Sequence of chain 1.A:
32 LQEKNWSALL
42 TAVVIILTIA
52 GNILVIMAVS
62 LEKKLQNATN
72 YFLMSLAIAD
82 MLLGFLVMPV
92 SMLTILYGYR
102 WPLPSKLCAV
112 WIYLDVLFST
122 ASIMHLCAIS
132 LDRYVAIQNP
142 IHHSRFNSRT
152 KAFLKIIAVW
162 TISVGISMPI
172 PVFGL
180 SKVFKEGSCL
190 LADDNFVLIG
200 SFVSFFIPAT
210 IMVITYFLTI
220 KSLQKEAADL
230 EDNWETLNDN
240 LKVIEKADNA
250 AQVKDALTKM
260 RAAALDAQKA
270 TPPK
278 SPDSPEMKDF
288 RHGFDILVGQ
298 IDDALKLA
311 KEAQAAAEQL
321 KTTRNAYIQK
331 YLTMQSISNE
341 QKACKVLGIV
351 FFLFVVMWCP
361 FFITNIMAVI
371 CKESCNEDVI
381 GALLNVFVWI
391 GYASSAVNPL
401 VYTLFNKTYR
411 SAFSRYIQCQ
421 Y

Binding-site contacts:
Ligand atom C5 contacts residue MET58 of chain 1.A at 4.5 Å (hydrophobic).
Ligand atom C1 contacts residue MET58 of chain 1.A at 4.3 Å (hydrophobic).
Ligand atom C19 contacts residue MET58 of chain 1.A at 3.5 Å (hydrophobic).
Ligand atom C4 contacts residue MET58 of chain 1.A at 3.7 Å (hydrophobic).
Ligand atom C3 contacts residue MET58 of chain 1.A at 4.0 Å (hydrophobic).
Ligand atom C5 contacts residue TYR416 of chain 1.A at 4.2 Å (hydrophobic).
Ligand atom C6 contacts residue TYR416 of chain 1.A at 4.3 Å (hydrophobic).
Ligand atom O1 contacts residue CYS419 of chain 1.A at 4.1 Å.
Ligand atom O1 contacts residue TYR416 of chain 1.A at 3.0 Å (h-bond).
Ligand atom C3 contacts residue TYR416 of chain 1.A at 3.4 Å (hydrophobic).
Ligand atom O1 contacts residue MET58 of chain 1.A at 4.0 Å.
Ligand atom C2 contacts residue MET58 of chain 1.A at 3.6 Å (hydrophobic).
Ligand atom C4 contacts residue TYR416 of chain 1.A at 3.1 Å (hydrophobic).
Ligand atom C18 contacts residue ALA51 of chain 1.A at 4.2 Å (hydrophobic).
Ligand atom C10 contacts residue MET58 of chain 1.A at 4.3 Å (hydrophobic).

This protein binds this small molecule.
Small molecule (SMILES): CC(C)CCC[C@@H](C)[C@H]1CC[C@H]2[C@@H]3CC=C4C[C@@H](O)CC[C@]4(C)[C@H]3CC[C@]12C